Binding-site contacts:
Ligand atom N2 contacts residue ASN968 of chain 1.B at 3.0 Å (h-bond).
Ligand atom C3 contacts residue ARG988 of chain 1.B at 3.7 Å.
Ligand atom C3 contacts residue ASN968 of chain 1.B at 3.8 Å.
Ligand atom C8 contacts residue ARG988 of chain 1.B at 4.0 Å.
Ligand atom C8 contacts residue ASN968 of chain 1.B at 4.2 Å.
Ligand atom C4 contacts residue ASN968 of chain 1.B at 4.2 Å.
Ligand atom C8 contacts residue SER970 of chain 1.B at 3.6 Å.
Ligand atom O3 contacts residue ARG988 of chain 1.B at 2.8 Å (salt-bridge).
Ligand atom C2 contacts residue ASN968 of chain 1.B at 2.5 Å.
Ligand atom C5 contacts residue GLN981 of chain 1.B at 4.2 Å.
Ligand atom C7 contacts residue GLN981 of chain 1.B at 4.0 Å.
Ligand atom O7 contacts residue ASN968 of chain 1.B at 3.6 Å (h-bond).
Ligand atom N2 contacts residue ARG988 of chain 1.B at 4.3 Å.
Ligand atom C3 contacts residue GLN981 of chain 1.B at 3.4 Å.
Ligand atom C4 contacts residue GLN981 of chain 1.B at 4.4 Å.
Ligand atom N2 contacts residue SER970 of chain 1.B at 4.5 Å.
Ligand atom C7 contacts residue VAL969 of chain 1.B at 4.3 Å (hydrophobic).
Ligand atom O6 contacts residue ARG988 of chain 1.B at 3.5 Å (salt-bridge).
Ligand atom O3 contacts residue GLN981 of chain 1.B at 4.2 Å.
Ligand atom C8 contacts residue GLY979 of chain 1.B at 3.9 Å.
Ligand atom O5 contacts residue ARG988 of chain 1.B at 3.7 Å.
Ligand atom O7 contacts residue VAL969 of chain 1.B at 3.4 Å.
Ligand atom C8 contacts residue LEU980 of chain 1.B at 3.9 Å (hydrophobic).
Ligand atom C1 contacts residue GLN981 of chain 1.B at 3.9 Å.
Ligand atom C2 contacts residue GLN981 of chain 1.B at 3.6 Å.
Ligand atom O5 contacts residue ASN968 of chain 1.B at 2.3 Å (h-bond).
Ligand atom C7 contacts residue ASN968 of chain 1.B at 3.6 Å.
Ligand atom C7 contacts residue SER970 of chain 1.B at 3.4 Å.
Ligand atom C5 contacts residue ASN968 of chain 1.B at 3.6 Å.
Ligand atom O7 contacts residue SER970 of chain 1.B at 2.7 Å (h-bond).
Ligand atom N2 contacts residue GLN981 of chain 1.B at 3.0 Å (h-bond).
Ligand atom C6 contacts residue ARG988 of chain 1.B at 3.9 Å.
Ligand atom C1 contacts residue ASN968 of chain 1.B at 1.4 Å.
Ligand atom C8 contacts residue GLN981 of chain 1.B at 3.9 Å.

The small molecule below binds the protein below.
Small molecule (SMILES): CC(=O)N[C@H]1[C@H](O[C@H]2[C@H](O)[C@@H](NC(C)=O)CO[C@@H]2CO)O[C@H](CO)[C@@H](O)[C@@H]1O

Sequence of chain 1.B:
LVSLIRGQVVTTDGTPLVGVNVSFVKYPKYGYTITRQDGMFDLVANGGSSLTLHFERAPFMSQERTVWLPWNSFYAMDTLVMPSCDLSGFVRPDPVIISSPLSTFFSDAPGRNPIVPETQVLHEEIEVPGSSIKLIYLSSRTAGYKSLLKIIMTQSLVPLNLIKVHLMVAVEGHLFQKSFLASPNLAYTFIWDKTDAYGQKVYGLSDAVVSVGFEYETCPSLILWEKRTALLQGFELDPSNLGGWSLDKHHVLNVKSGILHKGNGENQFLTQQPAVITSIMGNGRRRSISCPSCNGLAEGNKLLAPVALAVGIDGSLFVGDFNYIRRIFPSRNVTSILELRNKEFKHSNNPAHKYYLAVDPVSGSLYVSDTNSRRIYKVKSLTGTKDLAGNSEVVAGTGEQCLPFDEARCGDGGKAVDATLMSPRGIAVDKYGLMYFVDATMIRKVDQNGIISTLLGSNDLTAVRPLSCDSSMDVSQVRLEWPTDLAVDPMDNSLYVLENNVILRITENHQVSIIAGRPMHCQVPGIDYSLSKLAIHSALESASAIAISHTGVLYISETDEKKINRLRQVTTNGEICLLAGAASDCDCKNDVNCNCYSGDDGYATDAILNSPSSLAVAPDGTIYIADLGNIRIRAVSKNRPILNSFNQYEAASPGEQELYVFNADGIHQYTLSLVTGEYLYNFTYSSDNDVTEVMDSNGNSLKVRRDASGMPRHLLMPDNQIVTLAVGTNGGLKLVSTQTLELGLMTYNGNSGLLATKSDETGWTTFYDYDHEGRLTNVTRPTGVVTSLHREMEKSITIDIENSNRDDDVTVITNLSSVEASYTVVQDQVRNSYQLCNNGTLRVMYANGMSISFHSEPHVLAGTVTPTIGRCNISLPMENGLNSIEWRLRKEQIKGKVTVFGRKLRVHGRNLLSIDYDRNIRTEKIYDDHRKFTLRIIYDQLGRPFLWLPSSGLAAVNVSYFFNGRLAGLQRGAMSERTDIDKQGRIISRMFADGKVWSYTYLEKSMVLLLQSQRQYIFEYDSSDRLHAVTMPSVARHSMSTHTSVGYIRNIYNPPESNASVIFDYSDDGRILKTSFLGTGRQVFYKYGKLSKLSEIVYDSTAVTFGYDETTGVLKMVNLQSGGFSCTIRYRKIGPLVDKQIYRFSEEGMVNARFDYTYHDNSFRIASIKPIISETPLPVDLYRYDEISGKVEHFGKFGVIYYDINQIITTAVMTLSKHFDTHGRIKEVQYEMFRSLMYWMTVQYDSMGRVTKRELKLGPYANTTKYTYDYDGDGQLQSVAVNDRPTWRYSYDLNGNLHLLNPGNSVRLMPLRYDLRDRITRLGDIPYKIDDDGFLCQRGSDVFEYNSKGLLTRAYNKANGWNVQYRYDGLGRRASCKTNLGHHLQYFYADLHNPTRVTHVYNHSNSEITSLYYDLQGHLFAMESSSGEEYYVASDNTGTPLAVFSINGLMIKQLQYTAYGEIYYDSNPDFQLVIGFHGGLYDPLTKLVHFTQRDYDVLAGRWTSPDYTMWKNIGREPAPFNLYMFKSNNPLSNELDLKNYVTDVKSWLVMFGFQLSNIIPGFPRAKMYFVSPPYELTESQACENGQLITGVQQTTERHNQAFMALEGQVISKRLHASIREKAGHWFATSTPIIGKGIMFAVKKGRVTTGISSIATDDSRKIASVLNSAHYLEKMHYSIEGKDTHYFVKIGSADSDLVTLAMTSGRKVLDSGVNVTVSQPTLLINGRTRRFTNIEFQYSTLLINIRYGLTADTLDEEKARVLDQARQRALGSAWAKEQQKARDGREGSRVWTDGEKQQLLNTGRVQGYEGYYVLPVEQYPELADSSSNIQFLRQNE